Binding-site contacts:
Ligand atom C20 contacts residue LEU178 of chain 1.B at 3.3 Å (hydrophobic).
Ligand atom C12 contacts residue VAL290 of chain 1.B at 4.2 Å (hydrophobic).
Ligand atom C7 contacts residue ALA243 of chain 1.B at 4.0 Å (hydrophobic).
Ligand atom C6 contacts residue LEU93 of chain 1.B at 3.8 Å (hydrophobic).
Ligand atom C23 contacts residue THR247 of chain 1.B at 3.5 Å.
Ligand atom C9 contacts residue HEM1 of chain 1.L at 3.8 Å.
Ligand atom O24 contacts residue LEU93 of chain 1.B at 3.8 Å.
Ligand atom O17 contacts residue LEU93 of chain 1.B at 3.9 Å.
Ligand atom C20 contacts residue ILE242 of chain 1.B at 4.2 Å (hydrophobic).
Ligand atom C23 contacts residue ALA243 of chain 1.B at 4.1 Å (hydrophobic).
Ligand atom C15 contacts residue MET82 of chain 1.B at 3.9 Å (hydrophobic).
Ligand atom C14 contacts residue LEU395 of chain 1.B at 4.3 Å (hydrophobic).
Ligand atom C22 contacts residue LEU93 of chain 1.B at 3.6 Å (hydrophobic).
Ligand atom C2 contacts residue LEU395 of chain 1.B at 4.1 Å (hydrophobic).
Ligand atom C4 contacts residue LEU178 of chain 1.B at 3.7 Å (hydrophobic).
Ligand atom O17 contacts residue PHE295 of chain 1.B at 3.7 Å.
Ligand atom C22 contacts residue HEM1 of chain 1.L at 3.9 Å.
Ligand atom C20 contacts residue MET177 of chain 1.B at 3.9 Å (hydrophobic).
Ligand atom C25 contacts residue HEM1 of chain 1.L at 3.6 Å.
Ligand atom C27 contacts residue VAL290 of chain 1.B at 3.9 Å (hydrophobic).
Ligand atom O24 contacts residue HEM1 of chain 1.L at 3.2 Å.
Ligand atom C18 contacts residue PHE83 of chain 1.B at 3.5 Å (hydrophobic).
Ligand atom C15 contacts residue PHE295 of chain 1.B at 3.7 Å (hydrophobic).
Ligand atom C3 contacts residue LEU93 of chain 1.B at 4.0 Å (hydrophobic).
Ligand atom C15 contacts residue GLY293 of chain 1.B at 4.2 Å.
Ligand atom C8 contacts residue ALA243 of chain 1.B at 4.2 Å (hydrophobic).
Ligand atom C1 contacts residue PHE83 of chain 1.B at 4.1 Å (hydrophobic).
Ligand atom C25 contacts residue VAL290 of chain 1.B at 3.7 Å (hydrophobic).
Ligand atom C14 contacts residue VAL290 of chain 1.B at 4.0 Å (hydrophobic).
Ligand atom C15 contacts residue SER294 of chain 1.B at 3.4 Å.
Ligand atom C23 contacts residue HEM1 of chain 1.L at 3.8 Å.
Ligand atom C27 contacts residue ILE396 of chain 1.B at 3.9 Å (hydrophobic).
Ligand atom O26 contacts residue LEU93 of chain 1.B at 3.7 Å.
Ligand atom O16 contacts residue LEU395 of chain 1.B at 3.7 Å.
Ligand atom O26 contacts residue HEM1 of chain 1.L at 4.2 Å.
Ligand atom O19 contacts residue TYR239 of chain 1.B at 4.0 Å.
Ligand atom O21 contacts residue TYR239 of chain 1.B at 4.1 Å.
Ligand atom O21 contacts residue ILE242 of chain 1.B at 3.7 Å.
Ligand atom O17 contacts residue PHE83 of chain 1.B at 3.7 Å.
Ligand atom C8 contacts residue HEM1 of chain 1.L at 3.8 Å.

Sequence of chain 1.B:
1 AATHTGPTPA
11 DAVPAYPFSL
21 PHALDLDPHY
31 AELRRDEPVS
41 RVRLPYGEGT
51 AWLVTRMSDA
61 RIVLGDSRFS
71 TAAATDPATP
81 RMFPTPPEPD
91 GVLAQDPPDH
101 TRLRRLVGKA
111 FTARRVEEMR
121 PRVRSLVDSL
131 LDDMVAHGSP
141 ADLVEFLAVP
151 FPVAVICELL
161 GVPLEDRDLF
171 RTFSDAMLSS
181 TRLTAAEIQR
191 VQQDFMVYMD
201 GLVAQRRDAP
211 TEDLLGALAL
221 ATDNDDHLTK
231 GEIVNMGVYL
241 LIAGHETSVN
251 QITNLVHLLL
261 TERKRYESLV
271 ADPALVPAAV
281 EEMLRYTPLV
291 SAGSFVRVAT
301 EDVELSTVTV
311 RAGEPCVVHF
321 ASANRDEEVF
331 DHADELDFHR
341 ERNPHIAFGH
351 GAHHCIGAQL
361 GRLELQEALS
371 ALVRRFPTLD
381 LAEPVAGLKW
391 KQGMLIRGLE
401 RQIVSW

The small molecule below binds the protein below.
Small molecule (SMILES): CC[C@H]1OC(=O)[C@H](C)[C@@H](O)[C@H](C)[C@@H](O)[C@@H](C)C[C@@H](C)C(=O)[C@H](C)[C@@H](O)[C@H]1C